Binding-site contacts:
Ligand atom O2A contacts residue LYS824 of chain 1.A at 2.7 Å (salt-bridge).
Ligand atom O3B contacts residue SER643 of chain 1.A at 3.5 Å (h-bond).
Ligand atom O2B contacts residue MET644 of chain 1.A at 3.6 Å.
Ligand atom O3B contacts residue LYS824 of chain 1.A at 3.2 Å.
Ligand atom C8 contacts residue ASN828 of chain 1.A at 3.6 Å.
Ligand atom O3G contacts residue ASP640 of chain 1.A at 3.4 Å (salt-bridge).
Ligand atom O3' contacts residue PRO646 of chain 1.A at 3.5 Å.
Ligand atom O3B contacts residue CA1 of chain 1.H at 3.6 Å.
Ligand atom O1B contacts residue ASP877 of chain 1.A at 3.1 Å (salt-bridge).
Ligand atom O1A contacts residue ASP640 of chain 1.A at 3.5 Å (salt-bridge).
Ligand atom C5' contacts residue ASP877 of chain 1.A at 3.1 Å.
Ligand atom PG contacts residue SER643 of chain 1.A at 3.6 Å.
Ligand atom PB contacts residue SER643 of chain 1.A at 3.5 Å.
Ligand atom PA contacts residue CA1 of chain 1.H at 3.4 Å.
Ligand atom O3B contacts residue ARG781 of chain 1.A at 3.5 Å (salt-bridge).
Ligand atom N7 contacts residue ASN828 of chain 1.A at 3.6 Å (h-bond).
Ligand atom C2' contacts residue TYR645 of chain 1.A at 3.4 Å (hydrophobic).
Ligand atom O2G contacts residue ARG781 of chain 1.A at 2.9 Å (salt-bridge).
Ligand atom O1B contacts residue MET644 of chain 1.A at 3.0 Å (h-bond).
Ligand atom O3G contacts residue CA1 of chain 1.H at 1.9 Å.
Ligand atom O1B contacts residue VAL641 of chain 1.A at 3.2 Å (h-bond).
Ligand atom PG contacts residue CA1 of chain 1.H at 3.3 Å.
Ligand atom PB contacts residue CA1 of chain 1.H at 3.3 Å.
Ligand atom PA contacts residue LYS824 of chain 1.A at 3.6 Å.
Ligand atom O1G contacts residue SER643 of chain 1.A at 2.8 Å (h-bond).
Ligand atom O1A contacts residue ASP877 of chain 1.A at 2.6 Å (salt-bridge).
Ligand atom O1G contacts residue ARG781 of chain 1.A at 3.0 Å (salt-bridge).
Ligand atom PG contacts residue ARG781 of chain 1.A at 3.6 Å.
Ligand atom O1B contacts residue SER643 of chain 1.A at 3.2 Å (h-bond).
Ligand atom O3G contacts residue VAL641 of chain 1.A at 3.2 Å (h-bond).
Ligand atom O2B contacts residue SER643 of chain 1.A at 3.2 Å.
Ligand atom O2B contacts residue ASN828 of chain 1.A at 3.1 Å (h-bond).
Ligand atom O1G contacts residue ALA642 of chain 1.A at 3.4 Å.
Ligand atom O3' contacts residue MET644 of chain 1.A at 3.2 Å (h-bond).
Ligand atom O3A contacts residue LYS824 of chain 1.A at 3.2 Å.
Ligand atom O3A contacts residue CA1 of chain 1.H at 3.6 Å.
Ligand atom O1B contacts residue CA1 of chain 1.H at 2.2 Å.
Ligand atom O2G contacts residue LYS824 of chain 1.A at 3.3 Å.
Ligand atom O3' contacts residue TYR645 of chain 1.A at 2.6 Å (h-bond).
Ligand atom O1A contacts residue CA1 of chain 1.H at 2.2 Å.

This small molecule binds to this protein.
Small molecule (SMILES): Nc1ncnc2c1ncn2[C@H]1C[C@H](O)[C@@H](CO[P](=O)(O)O[P](=O)(O)OP(=O)(O)O)O1

Sequence of chain 1.A:
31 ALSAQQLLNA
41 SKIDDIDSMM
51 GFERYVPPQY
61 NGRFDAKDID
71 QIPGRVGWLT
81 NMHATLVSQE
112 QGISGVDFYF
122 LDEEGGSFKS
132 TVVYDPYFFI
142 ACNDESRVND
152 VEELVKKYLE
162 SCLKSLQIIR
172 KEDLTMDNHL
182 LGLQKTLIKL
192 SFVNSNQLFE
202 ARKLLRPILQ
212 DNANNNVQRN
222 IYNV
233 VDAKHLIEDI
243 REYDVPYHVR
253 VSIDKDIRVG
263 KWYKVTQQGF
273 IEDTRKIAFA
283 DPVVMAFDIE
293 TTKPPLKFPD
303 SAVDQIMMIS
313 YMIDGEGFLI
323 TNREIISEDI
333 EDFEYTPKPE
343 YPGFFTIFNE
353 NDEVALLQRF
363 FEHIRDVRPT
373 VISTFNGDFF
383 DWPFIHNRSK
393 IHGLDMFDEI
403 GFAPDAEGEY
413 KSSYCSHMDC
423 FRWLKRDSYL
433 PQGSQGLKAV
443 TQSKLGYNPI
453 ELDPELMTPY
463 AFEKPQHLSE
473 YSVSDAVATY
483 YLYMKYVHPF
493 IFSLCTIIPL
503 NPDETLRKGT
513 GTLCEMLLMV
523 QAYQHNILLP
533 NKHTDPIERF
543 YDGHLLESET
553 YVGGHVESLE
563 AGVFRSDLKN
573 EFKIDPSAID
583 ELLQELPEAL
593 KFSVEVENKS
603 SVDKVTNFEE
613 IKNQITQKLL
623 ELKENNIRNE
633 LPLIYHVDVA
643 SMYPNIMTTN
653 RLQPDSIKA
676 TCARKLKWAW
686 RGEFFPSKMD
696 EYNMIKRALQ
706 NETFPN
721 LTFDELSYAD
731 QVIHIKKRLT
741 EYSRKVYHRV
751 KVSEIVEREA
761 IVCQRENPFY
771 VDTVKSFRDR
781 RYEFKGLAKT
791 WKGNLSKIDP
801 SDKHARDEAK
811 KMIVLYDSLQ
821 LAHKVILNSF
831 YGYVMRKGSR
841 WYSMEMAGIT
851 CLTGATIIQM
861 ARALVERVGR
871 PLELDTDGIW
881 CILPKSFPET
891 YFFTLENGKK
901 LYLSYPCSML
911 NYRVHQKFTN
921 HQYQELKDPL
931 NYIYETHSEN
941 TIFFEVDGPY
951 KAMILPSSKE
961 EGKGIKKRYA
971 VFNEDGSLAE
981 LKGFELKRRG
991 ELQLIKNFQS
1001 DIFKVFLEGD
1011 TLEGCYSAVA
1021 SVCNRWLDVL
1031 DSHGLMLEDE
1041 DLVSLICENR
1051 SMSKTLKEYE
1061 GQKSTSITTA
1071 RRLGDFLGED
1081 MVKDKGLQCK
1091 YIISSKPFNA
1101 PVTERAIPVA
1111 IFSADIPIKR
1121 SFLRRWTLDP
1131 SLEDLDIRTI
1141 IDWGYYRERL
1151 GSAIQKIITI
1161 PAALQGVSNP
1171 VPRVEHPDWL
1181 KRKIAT